Sequence of chain 4.A:
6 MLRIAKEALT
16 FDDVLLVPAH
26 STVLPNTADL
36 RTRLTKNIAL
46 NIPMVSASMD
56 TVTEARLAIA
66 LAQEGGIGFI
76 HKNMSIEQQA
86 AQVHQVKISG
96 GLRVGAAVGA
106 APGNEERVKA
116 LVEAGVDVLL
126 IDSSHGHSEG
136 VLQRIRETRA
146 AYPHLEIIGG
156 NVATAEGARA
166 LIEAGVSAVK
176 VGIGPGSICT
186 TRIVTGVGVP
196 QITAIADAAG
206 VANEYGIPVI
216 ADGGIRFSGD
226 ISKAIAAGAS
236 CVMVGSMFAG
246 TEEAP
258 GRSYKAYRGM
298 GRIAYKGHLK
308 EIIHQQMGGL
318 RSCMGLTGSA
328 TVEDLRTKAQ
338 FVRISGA

The small molecule below binds the protein below.
Small molecule (SMILES): O=c1[nH]c(=O)c2[nH+]cn([C@@H]3O[C@H](COP(=O)(O)O)[C@@H](O)[C@H]3O)c2[nH]1

Binding-site contacts:
Ligand atom O2' contacts residue ASN156 of chain 4.A at 3.6 Å.
Ligand atom O6 contacts residue MET267 of chain 4.A at 3.5 Å (h-bond).
Ligand atom O2 contacts residue THR185 of chain 4.A at 3.3 Å (h-bond).
Ligand atom C5' contacts residue TYR264 of chain 4.A at 3.7 Å (hydrophobic).
Ligand atom O3' contacts residue ASP217 of chain 4.A at 2.6 Å (salt-bridge).
Ligand atom C5 contacts residue MET267 of chain 4.A at 3.9 Å (hydrophobic).
Ligand atom C3' contacts residue ASP217 of chain 4.A at 3.4 Å.
Ligand atom N7 contacts residue GLY266 of chain 4.A at 3.7 Å.
Ligand atom O2P contacts residue GLY240 of chain 4.A at 3.0 Å (h-bond).
Ligand atom O3' contacts residue MET238 of chain 4.A at 3.7 Å.
Ligand atom O2 contacts residue THR186 of chain 4.A at 3.6 Å.
Ligand atom P contacts residue TYR264 of chain 4.A at 3.7 Å.
Ligand atom N1 contacts residue ILE183 of chain 4.A at 3.6 Å.
Ligand atom O5' contacts residue GLY218 of chain 4.A at 3.6 Å.
Ligand atom O1P contacts residue GLY218 of chain 4.A at 3.9 Å.
Ligand atom N7 contacts residue MET267 of chain 4.A at 3.1 Å (h-bond).
Ligand atom C5 contacts residue GLY266 of chain 4.A at 3.9 Å.
Ligand atom O2P contacts residue SER241 of chain 4.A at 3.5 Å (h-bond).
Ligand atom O1P contacts residue GLY219 of chain 4.A at 2.9 Å (h-bond).
Ligand atom P contacts residue SER241 of chain 4.A at 3.9 Å.
Ligand atom C6 contacts residue GLY266 of chain 4.A at 3.7 Å.
Ligand atom O5' contacts residue GLY181 of chain 4.A at 3.7 Å.
Ligand atom O1P contacts residue SER182 of chain 4.A at 3.0 Å (h-bond).
Ligand atom O3P contacts residue SER182 of chain 4.A at 2.7 Å (h-bond).
Ligand atom C2' contacts residue ASP217 of chain 4.A at 3.7 Å.
Ligand atom O3P contacts residue TYR264 of chain 4.A at 2.5 Å (h-bond).
Ligand atom C6 contacts residue THR185 of chain 4.A at 3.8 Å.
Ligand atom P contacts residue SER182 of chain 4.A at 3.7 Å.
Ligand atom C2 contacts residue ILE183 of chain 4.A at 3.7 Å (hydrophobic).
Ligand atom N1 contacts residue THR185 of chain 4.A at 2.9 Å (h-bond).
Ligand atom O1P contacts residue GLY181 of chain 4.A at 3.6 Å.
Ligand atom C4' contacts residue ASP217 of chain 4.A at 3.5 Å.
Ligand atom O2 contacts residue ILE183 of chain 4.A at 3.9 Å.
Ligand atom O2' contacts residue ASP217 of chain 4.A at 2.6 Å (salt-bridge).
Ligand atom O2 contacts residue CYS184 of chain 4.A at 3.5 Å (h-bond).
Ligand atom C2 contacts residue THR185 of chain 4.A at 3.6 Å.
Ligand atom O3P contacts residue SER241 of chain 4.A at 3.1 Å (h-bond).
Ligand atom O5' contacts residue TYR264 of chain 4.A at 3.9 Å.
Ligand atom O3' contacts residue ALA52 of chain 4.A at 3.5 Å.
Ligand atom O6 contacts residue GLY266 of chain 4.A at 3.1 Å.